Sequence of chain 1.A:
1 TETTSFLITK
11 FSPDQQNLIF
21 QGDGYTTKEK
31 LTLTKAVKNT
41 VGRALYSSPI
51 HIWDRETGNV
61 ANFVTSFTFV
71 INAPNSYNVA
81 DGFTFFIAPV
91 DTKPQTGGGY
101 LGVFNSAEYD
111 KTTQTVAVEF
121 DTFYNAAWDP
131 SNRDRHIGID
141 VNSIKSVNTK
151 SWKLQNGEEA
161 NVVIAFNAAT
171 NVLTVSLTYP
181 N

A small-molecule ligand and the protein it binds are described below.
Small molecule (SMILES): OC[C@H]1O[C@@H](O)[C@@H](O)[C@@H](O)[C@@H]1O

Binding-site contacts:
Ligand atom O4 contacts residue GLY99 of chain 1.A at 3.2 Å (h-bond).
Ligand atom C4 contacts residue ASP81 of chain 1.A at 3.6 Å.
Ligand atom C3 contacts residue GLY99 of chain 1.A at 3.9 Å.
Ligand atom C4 contacts residue GLY99 of chain 1.A at 3.6 Å.
Ligand atom O2 contacts residue ASN39 of chain 1.A at 3.9 Å.
Ligand atom C4 contacts residue MAN1 of chain 1.G at 0.2 Å.
Ligand atom O4 contacts residue ASN125 of chain 1.A at 2.9 Å (h-bond).
Ligand atom O6 contacts residue GLY29 of chain 1.B at 3.2 Å.
Ligand atom C6 contacts residue PHE123 of chain 1.A at 3.6 Å (hydrophobic).
Ligand atom C5 contacts residue MAN1 of chain 1.G at 0.2 Å.
Ligand atom C1 contacts residue ALA30 of chain 1.B at 3.7 Å (hydrophobic).
Ligand atom O5 contacts residue MAN1 of chain 1.G at 0.2 Å (h-bond).
Ligand atom O6 contacts residue MAN1 of chain 1.G at 0.2 Å (h-bond).
Ligand atom C1 contacts residue MAN1 of chain 1.G at 0.2 Å.
Ligand atom O1 contacts residue MAN1 of chain 1.G at 1.5 Å.
Ligand atom O6 contacts residue ASP81 of chain 1.A at 3.1 Å (salt-bridge).
Ligand atom O4 contacts residue ASP81 of chain 1.A at 2.8 Å (salt-bridge).
Ligand atom O2 contacts residue GLY29 of chain 1.B at 3.6 Å.
Ligand atom O1 contacts residue ALA30 of chain 1.B at 3.1 Å.
Ligand atom C2 contacts residue MAN1 of chain 1.G at 0.2 Å.
Ligand atom C6 contacts residue GLU31 of chain 1.B at 3.9 Å.
Ligand atom O2 contacts residue ALA30 of chain 1.B at 3.9 Å.
Ligand atom O3 contacts residue GLY98 of chain 1.A at 3.5 Å.
Ligand atom C5 contacts residue ALA30 of chain 1.B at 4.0 Å (hydrophobic).
Ligand atom O5 contacts residue GLY29 of chain 1.B at 3.9 Å.
Ligand atom C6 contacts residue MAN1 of chain 1.G at 0.2 Å.
Ligand atom C3 contacts residue MAN1 of chain 1.G at 0.3 Å.
Ligand atom O6 contacts residue ALA80 of chain 1.A at 3.4 Å.
Ligand atom O4 contacts residue MAN1 of chain 1.G at 0.2 Å (h-bond).
Ligand atom O3 contacts residue GLY99 of chain 1.A at 2.9 Å (h-bond).
Ligand atom O2 contacts residue MAN1 of chain 1.G at 0.2 Å (h-bond).
Ligand atom C5 contacts residue PHE123 of chain 1.A at 3.9 Å (hydrophobic).
Ligand atom C6 contacts residue ALA30 of chain 1.B at 3.8 Å (hydrophobic).
Ligand atom O4 contacts residue PHE123 of chain 1.A at 3.9 Å.
Ligand atom O6 contacts residue GLU31 of chain 1.B at 3.0 Å (salt-bridge).
Ligand atom O6 contacts residue ALA30 of chain 1.B at 2.9 Å (h-bond).
Ligand atom O5 contacts residue ALA30 of chain 1.B at 2.9 Å (h-bond).
Ligand atom C6 contacts residue ASP81 of chain 1.A at 3.7 Å.
Ligand atom C6 contacts residue ALA80 of chain 1.A at 3.8 Å (hydrophobic).
Ligand atom O3 contacts residue MAN1 of chain 1.G at 0.4 Å (h-bond).

Sequence of chain 1.B:
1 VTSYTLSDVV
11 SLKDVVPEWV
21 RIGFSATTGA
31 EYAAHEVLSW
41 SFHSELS